Binding-site contacts:
Ligand atom O7 contacts residue ASN657 of chain 1.B at 3.8 Å.
Ligand atom C7 contacts residue ASN657 of chain 1.B at 3.8 Å.
Ligand atom C8 contacts residue HIS655 of chain 1.B at 3.3 Å.
Ligand atom N2 contacts residue ASN657 of chain 1.B at 3.0 Å (h-bond).
Ligand atom O5 contacts residue ASN657 of chain 1.B at 2.4 Å (h-bond).
Ligand atom C2 contacts residue ASN657 of chain 1.B at 2.6 Å.
Ligand atom C4 contacts residue ASN657 of chain 1.B at 4.3 Å.
Ligand atom C3 contacts residue ASN657 of chain 1.B at 3.9 Å.
Ligand atom C1 contacts residue ASN657 of chain 1.B at 1.4 Å.
Ligand atom C8 contacts residue VAL656 of chain 1.B at 4.1 Å (hydrophobic).
Ligand atom C7 contacts residue HIS655 of chain 1.B at 4.4 Å.
Ligand atom C5 contacts residue ASN657 of chain 1.B at 3.7 Å.

Sequence of chain 1.B:
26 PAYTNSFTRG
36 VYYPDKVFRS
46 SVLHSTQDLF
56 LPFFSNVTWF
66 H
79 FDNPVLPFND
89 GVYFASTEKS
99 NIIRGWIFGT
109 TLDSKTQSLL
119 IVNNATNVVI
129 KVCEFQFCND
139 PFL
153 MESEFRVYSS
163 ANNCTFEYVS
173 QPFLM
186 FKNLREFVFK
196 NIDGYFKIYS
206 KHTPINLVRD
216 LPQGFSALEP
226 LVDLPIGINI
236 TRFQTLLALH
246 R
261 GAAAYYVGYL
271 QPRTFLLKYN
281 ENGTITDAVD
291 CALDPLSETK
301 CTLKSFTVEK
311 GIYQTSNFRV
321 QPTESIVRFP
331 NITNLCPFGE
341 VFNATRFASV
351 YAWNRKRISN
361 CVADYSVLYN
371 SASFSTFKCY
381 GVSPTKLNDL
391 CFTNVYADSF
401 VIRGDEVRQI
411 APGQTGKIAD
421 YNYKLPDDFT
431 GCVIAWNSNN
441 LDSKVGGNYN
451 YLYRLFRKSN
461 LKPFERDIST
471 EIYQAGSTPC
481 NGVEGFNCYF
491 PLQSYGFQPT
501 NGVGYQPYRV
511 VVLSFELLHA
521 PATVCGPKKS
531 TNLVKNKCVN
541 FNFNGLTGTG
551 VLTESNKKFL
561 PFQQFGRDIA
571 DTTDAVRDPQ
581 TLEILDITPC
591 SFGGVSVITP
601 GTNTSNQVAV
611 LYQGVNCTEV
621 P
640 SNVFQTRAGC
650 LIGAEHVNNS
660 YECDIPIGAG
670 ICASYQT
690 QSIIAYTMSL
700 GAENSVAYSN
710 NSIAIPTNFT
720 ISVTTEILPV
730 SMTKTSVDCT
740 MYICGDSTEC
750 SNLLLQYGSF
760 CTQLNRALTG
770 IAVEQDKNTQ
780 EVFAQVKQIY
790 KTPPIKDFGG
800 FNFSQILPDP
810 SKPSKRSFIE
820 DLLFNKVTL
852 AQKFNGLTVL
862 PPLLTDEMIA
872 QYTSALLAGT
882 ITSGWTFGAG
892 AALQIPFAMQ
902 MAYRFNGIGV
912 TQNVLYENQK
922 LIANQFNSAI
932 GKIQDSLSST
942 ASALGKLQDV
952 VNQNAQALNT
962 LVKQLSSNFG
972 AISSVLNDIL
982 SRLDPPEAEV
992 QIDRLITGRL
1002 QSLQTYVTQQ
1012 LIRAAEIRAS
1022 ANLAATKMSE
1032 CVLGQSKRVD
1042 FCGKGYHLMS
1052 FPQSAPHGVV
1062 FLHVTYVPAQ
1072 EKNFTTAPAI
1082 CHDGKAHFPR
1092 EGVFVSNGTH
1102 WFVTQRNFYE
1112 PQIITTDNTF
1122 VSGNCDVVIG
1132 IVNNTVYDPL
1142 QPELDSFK

A small-molecule ligand and the protein it binds are described below.
Small molecule (SMILES): CC(=O)N[C@@H]1[C@@H](O)[C@H](O)[C@@H](CO)O[C@H]1O